Sequence of chain 1.A:
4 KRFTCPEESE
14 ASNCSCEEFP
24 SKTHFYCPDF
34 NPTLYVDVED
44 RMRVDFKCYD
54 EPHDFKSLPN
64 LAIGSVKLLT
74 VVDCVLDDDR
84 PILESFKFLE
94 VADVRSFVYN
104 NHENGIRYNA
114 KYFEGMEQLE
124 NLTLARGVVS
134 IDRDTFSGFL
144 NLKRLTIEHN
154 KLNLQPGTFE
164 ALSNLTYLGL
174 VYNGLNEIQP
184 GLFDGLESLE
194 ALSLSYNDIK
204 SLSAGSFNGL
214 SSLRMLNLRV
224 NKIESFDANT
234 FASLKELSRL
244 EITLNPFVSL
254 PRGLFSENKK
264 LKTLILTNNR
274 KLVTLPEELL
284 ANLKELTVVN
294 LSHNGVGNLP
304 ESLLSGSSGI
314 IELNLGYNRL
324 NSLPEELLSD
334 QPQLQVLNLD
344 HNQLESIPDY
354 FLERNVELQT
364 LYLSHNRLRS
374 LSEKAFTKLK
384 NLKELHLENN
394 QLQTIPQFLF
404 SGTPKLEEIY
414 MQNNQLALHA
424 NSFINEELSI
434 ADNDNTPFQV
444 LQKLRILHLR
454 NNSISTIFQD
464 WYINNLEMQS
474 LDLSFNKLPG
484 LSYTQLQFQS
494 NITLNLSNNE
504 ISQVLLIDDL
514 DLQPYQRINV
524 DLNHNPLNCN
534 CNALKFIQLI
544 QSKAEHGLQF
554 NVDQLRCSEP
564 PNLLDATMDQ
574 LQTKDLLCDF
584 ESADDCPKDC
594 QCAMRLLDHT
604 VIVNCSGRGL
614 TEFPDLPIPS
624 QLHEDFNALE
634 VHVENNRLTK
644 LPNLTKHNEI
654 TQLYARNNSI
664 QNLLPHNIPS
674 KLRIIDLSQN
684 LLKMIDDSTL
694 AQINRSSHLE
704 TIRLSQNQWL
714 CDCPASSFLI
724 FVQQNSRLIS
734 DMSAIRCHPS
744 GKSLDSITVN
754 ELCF

Binding-site contacts:
Ligand atom C1 contacts residue ASN494 of chain 1.A at 1.4 Å.
Ligand atom C5 contacts residue GLN519 of chain 1.A at 3.7 Å.
Ligand atom C4 contacts residue ASN494 of chain 1.A at 4.2 Å.
Ligand atom O5 contacts residue GLN519 of chain 1.A at 3.7 Å.
Ligand atom O5 contacts residue ASN494 of chain 1.A at 2.4 Å (h-bond).
Ligand atom C4 contacts residue TYR518 of chain 1.A at 3.9 Å (hydrophobic).
Ligand atom C1 contacts residue TYR518 of chain 1.A at 3.3 Å (hydrophobic).
Ligand atom C7 contacts residue ASN494 of chain 1.A at 3.9 Å.
Ligand atom O3 contacts residue TYR518 of chain 1.A at 3.2 Å.
Ligand atom C6 contacts residue GLN519 of chain 1.A at 4.5 Å.
Ligand atom C5 contacts residue ARG520 of chain 1.A at 4.1 Å.
Ligand atom C3 contacts residue GLN519 of chain 1.A at 4.5 Å.
Ligand atom C5 contacts residue ASN494 of chain 1.A at 3.6 Å.
Ligand atom C2 contacts residue TYR518 of chain 1.A at 3.4 Å (hydrophobic).
Ligand atom O6 contacts residue GLN519 of chain 1.A at 3.6 Å (h-bond).
Ligand atom C8 contacts residue ASN494 of chain 1.A at 4.2 Å.
Ligand atom N2 contacts residue TYR518 of chain 1.A at 3.3 Å (h-bond).
Ligand atom C1 contacts residue ARG520 of chain 1.A at 3.3 Å.
Ligand atom C2 contacts residue ASN494 of chain 1.A at 2.5 Å.
Ligand atom C3 contacts residue TYR518 of chain 1.A at 3.2 Å (hydrophobic).
Ligand atom C3 contacts residue ASN494 of chain 1.A at 3.8 Å.
Ligand atom O5 contacts residue ARG520 of chain 1.A at 3.1 Å.
Ligand atom C6 contacts residue ARG520 of chain 1.A at 4.3 Å.
Ligand atom C1 contacts residue GLN519 of chain 1.A at 3.7 Å.
Ligand atom C5 contacts residue TYR518 of chain 1.A at 3.6 Å (hydrophobic).
Ligand atom N2 contacts residue ASN494 of chain 1.A at 2.8 Å (h-bond).
Ligand atom O5 contacts residue TYR518 of chain 1.A at 4.1 Å.
Ligand atom O4 contacts residue TYR518 of chain 1.A at 3.0 Å.
Ligand atom O6 contacts residue ARG520 of chain 1.A at 3.4 Å.
Ligand atom C7 contacts residue TYR518 of chain 1.A at 4.3 Å (hydrophobic).

A protein and the small-molecule ligand that binds it are described below.
Small molecule (SMILES): CC(=O)N[C@@H]1[C@@H](O)[C@H](O)[C@@H](CO)O[C@H]1O